Binding-site contacts:
Ligand atom C12 contacts residue GLN182 of chain 1.A at 3.8 Å.
Ligand atom C03 contacts residue HEM1 of chain 1.C at 3.1 Å.
Ligand atom C07 contacts residue PHE288 of chain 1.A at 3.7 Å (hydrophobic).
Ligand atom C05 contacts residue VAL271 of chain 1.A at 3.7 Å (hydrophobic).
Ligand atom N02 contacts residue HEM1 of chain 1.C at 3.4 Å.
Ligand atom C02 contacts residue GLU296 of chain 1.A at 3.5 Å.
Ligand atom F13 contacts residue TYR266 of chain 1.A at 2.8 Å.
Ligand atom C07 contacts residue HEM1 of chain 1.C at 3.2 Å.
Ligand atom N01 contacts residue GLU296 of chain 1.A at 2.7 Å (salt-bridge).
Ligand atom C13 contacts residue TYR266 of chain 1.A at 4.0 Å (hydrophobic).
Ligand atom C14 contacts residue ARG185 of chain 1.A at 3.6 Å.
Ligand atom C08 contacts residue GLU296 of chain 1.A at 3.5 Å.
Ligand atom C04 contacts residue HEM1 of chain 1.C at 3.8 Å.
Ligand atom C16 contacts residue HEM1 of chain 1.C at 3.9 Å.
Ligand atom N02 contacts residue TYR292 of chain 1.A at 3.7 Å.
Ligand atom C02 contacts residue PRO269 of chain 1.A at 3.8 Å (hydrophobic).
Ligand atom C02 contacts residue HEM1 of chain 1.C at 3.6 Å.
Ligand atom C12 contacts residue TYR292 of chain 1.A at 3.7 Å (hydrophobic).
Ligand atom C13 contacts residue GLN182 of chain 1.A at 3.6 Å.
Ligand atom C07 contacts residue GLY290 of chain 1.A at 3.8 Å.
Ligand atom C16 contacts residue GLN182 of chain 1.A at 3.9 Å.
Ligand atom C08 contacts residue VAL271 of chain 1.A at 3.9 Å (hydrophobic).
Ligand atom C09 contacts residue GLU296 of chain 1.A at 3.8 Å.
Ligand atom C02 contacts residue TRP291 of chain 1.A at 3.7 Å (hydrophobic).
Ligand atom C09 contacts residue PRO269 of chain 1.A at 3.8 Å (hydrophobic).
Ligand atom N02 contacts residue PRO269 of chain 1.A at 3.9 Å.
Ligand atom C14 contacts residue GLN182 of chain 1.A at 3.4 Å.
Ligand atom F13 contacts residue GLN182 of chain 1.A at 4.0 Å.
Ligand atom N02 contacts residue TRP291 of chain 1.A at 2.7 Å (h-bond).
Ligand atom F13 contacts residue ARG185 of chain 1.A at 3.3 Å.
Ligand atom C17 contacts residue GLN182 of chain 1.A at 3.3 Å.
Ligand atom F13 contacts residue TYR292 of chain 1.A at 4.0 Å.
Ligand atom C18 contacts residue GLN182 of chain 1.A at 3.8 Å.
Ligand atom N01 contacts residue PRO269 of chain 1.A at 3.8 Å.
Ligand atom C06 contacts residue GLU296 of chain 1.A at 3.5 Å.
Ligand atom C21 contacts residue HEM1 of chain 1.C at 3.4 Å.
Ligand atom N02 contacts residue MET293 of chain 1.A at 4.0 Å.
Ligand atom N02 contacts residue GLU296 of chain 1.A at 2.7 Å (salt-bridge).
Ligand atom C15 contacts residue GLN182 of chain 1.A at 3.3 Å.
Ligand atom C08 contacts residue HEM1 of chain 1.C at 3.8 Å.

Sequence of chain 1.A:
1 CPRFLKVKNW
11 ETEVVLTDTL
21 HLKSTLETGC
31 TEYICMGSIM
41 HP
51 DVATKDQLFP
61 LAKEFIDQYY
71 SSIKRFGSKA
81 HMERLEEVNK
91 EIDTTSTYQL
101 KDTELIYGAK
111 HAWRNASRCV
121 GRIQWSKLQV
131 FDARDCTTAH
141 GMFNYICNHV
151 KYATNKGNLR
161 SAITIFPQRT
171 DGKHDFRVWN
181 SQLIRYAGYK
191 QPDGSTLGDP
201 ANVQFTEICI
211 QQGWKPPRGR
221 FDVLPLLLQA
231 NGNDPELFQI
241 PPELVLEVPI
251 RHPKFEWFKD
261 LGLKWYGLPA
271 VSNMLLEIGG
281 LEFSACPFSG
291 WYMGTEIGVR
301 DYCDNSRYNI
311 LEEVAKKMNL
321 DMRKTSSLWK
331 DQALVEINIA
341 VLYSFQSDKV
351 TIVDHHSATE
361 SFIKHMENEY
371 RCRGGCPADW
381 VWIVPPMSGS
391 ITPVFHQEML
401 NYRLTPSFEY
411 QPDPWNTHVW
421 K

A small-molecule ligand and the protein it binds are described below.
Small molecule (SMILES): CNCC#Cc1cc(F)cc(CCc2cc(C)cc(N)n2)c1